Sequence of chain 1.C:
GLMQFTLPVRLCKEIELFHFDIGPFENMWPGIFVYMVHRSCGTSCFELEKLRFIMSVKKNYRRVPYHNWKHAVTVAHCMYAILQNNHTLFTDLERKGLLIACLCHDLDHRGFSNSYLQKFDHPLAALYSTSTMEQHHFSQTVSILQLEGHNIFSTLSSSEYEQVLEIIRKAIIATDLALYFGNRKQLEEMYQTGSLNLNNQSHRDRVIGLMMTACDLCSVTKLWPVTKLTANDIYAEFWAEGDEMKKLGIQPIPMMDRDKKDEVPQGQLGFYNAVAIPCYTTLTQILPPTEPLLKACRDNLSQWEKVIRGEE

This protein binds this small molecule.
Small molecule (SMILES): CN1CC(c2ccccc2)N=C1COc1nc(N2CCOCC2)c2cc(Cl)ccc2n1

Binding-site contacts:
Ligand atom C19 contacts residue GLY279 of chain 1.C at 3.4 Å.
Ligand atom C19 contacts residue MET267 of chain 1.C at 3.6 Å (hydrophobic).
Ligand atom C7 contacts residue PHE283 of chain 1.C at 3.5 Å (hydrophobic).
Ligand atom C22 contacts residue MET267 of chain 1.C at 3.7 Å (hydrophobic).
Ligand atom N10 contacts residue GLN280 of chain 1.C at 3.2 Å (h-bond).
Ligand atom C24 contacts residue GLY279 of chain 1.C at 3.4 Å.
Ligand atom O12 contacts residue MET267 of chain 1.C at 3.4 Å (h-bond).
Ligand atom CL31 contacts residue SER231 of chain 1.C at 2.6 Å.
Ligand atom C27 contacts residue PRO266 of chain 1.C at 3.6 Å (hydrophobic).
Ligand atom C2 contacts residue SER231 of chain 1.C at 3.7 Å.
Ligand atom C2 contacts residue ILE246 of chain 1.C at 3.4 Å (hydrophobic).
Ligand atom C27 contacts residue GLU275 of chain 1.C at 3.6 Å.
Ligand atom C9 contacts residue PHE283 of chain 1.C at 3.6 Å (hydrophobic).
Ligand atom C4 contacts residue GLN280 of chain 1.C at 3.6 Å.
Ligand atom C21 contacts residue GLY279 of chain 1.C at 3.7 Å.
Ligand atom C1 contacts residue ILE246 of chain 1.C at 3.4 Å (hydrophobic).
Ligand atom C18 contacts residue PHE283 of chain 1.C at 3.5 Å (hydrophobic).
Ligand atom C25 contacts residue TYR247 of chain 1.C at 3.4 Å (hydrophobic).
Ligand atom C28 contacts residue PRO266 of chain 1.C at 3.6 Å (hydrophobic).
Ligand atom CL31 contacts residue LEU229 of chain 1.C at 3.6 Å.
Ligand atom N10 contacts residue PHE283 of chain 1.C at 3.6 Å.
Ligand atom C26 contacts residue GLU275 of chain 1.C at 3.7 Å.
Ligand atom C22 contacts residue TYR247 of chain 1.C at 3.6 Å (hydrophobic).
Ligand atom C24 contacts residue MET267 of chain 1.C at 3.6 Å (hydrophobic).
Ligand atom C19 contacts residue TYR247 of chain 1.C at 3.5 Å (hydrophobic).
Ligand atom C28 contacts residue MET267 of chain 1.C at 3.7 Å (hydrophobic).
Ligand atom N8 contacts residue PHE283 of chain 1.C at 3.6 Å.
Ligand atom N23 contacts residue TYR247 of chain 1.C at 2.5 Å (h-bond).
Ligand atom C6 contacts residue PHE283 of chain 1.C at 3.5 Å (hydrophobic).
Ligand atom C22 contacts residue GLY279 of chain 1.C at 3.2 Å.
Ligand atom N23 contacts residue GLY279 of chain 1.C at 3.4 Å.
Ligand atom N8 contacts residue PHE250 of chain 1.C at 3.6 Å.
Ligand atom C18 contacts residue GLN280 of chain 1.C at 3.3 Å.
Ligand atom N20 contacts residue MET267 of chain 1.C at 3.5 Å (h-bond).
Ligand atom C25 contacts residue MET267 of chain 1.C at 3.6 Å (hydrophobic).
Ligand atom C18 contacts residue TYR247 of chain 1.C at 3.7 Å (hydrophobic).
Ligand atom N20 contacts residue GLY279 of chain 1.C at 3.5 Å (h-bond).
Ligand atom C5 contacts residue PHE283 of chain 1.C at 3.5 Å (hydrophobic).
Ligand atom CL31 contacts residue TYR78 of chain 1.C at 3.6 Å.
Ligand atom C1 contacts residue VAL232 of chain 1.C at 3.5 Å (hydrophobic).